The small molecule below binds the protein below.
Small molecule (SMILES): CC(=O)N[C@@H]1[C@@H](O)[C@H](O)[C@@H](CO)O[C@H]1O

Binding-site contacts:
Ligand atom N2 contacts residue ASN142 of chain 1.A at 2.9 Å (h-bond).
Ligand atom C8 contacts residue ASN142 of chain 1.A at 4.4 Å.
Ligand atom C1 contacts residue ASN142 of chain 1.A at 1.5 Å.
Ligand atom C4 contacts residue ASN142 of chain 1.A at 4.4 Å.
Ligand atom C2 contacts residue ASN142 of chain 1.A at 2.5 Å.
Ligand atom C7 contacts residue ASN142 of chain 1.A at 3.4 Å.
Ligand atom C3 contacts residue ASN142 of chain 1.A at 3.9 Å.
Ligand atom O5 contacts residue ASN142 of chain 1.A at 2.5 Å (h-bond).
Ligand atom O7 contacts residue ASN142 of chain 1.A at 3.4 Å.
Ligand atom C5 contacts residue ASN142 of chain 1.A at 3.8 Å.

Sequence of chain 1.A:
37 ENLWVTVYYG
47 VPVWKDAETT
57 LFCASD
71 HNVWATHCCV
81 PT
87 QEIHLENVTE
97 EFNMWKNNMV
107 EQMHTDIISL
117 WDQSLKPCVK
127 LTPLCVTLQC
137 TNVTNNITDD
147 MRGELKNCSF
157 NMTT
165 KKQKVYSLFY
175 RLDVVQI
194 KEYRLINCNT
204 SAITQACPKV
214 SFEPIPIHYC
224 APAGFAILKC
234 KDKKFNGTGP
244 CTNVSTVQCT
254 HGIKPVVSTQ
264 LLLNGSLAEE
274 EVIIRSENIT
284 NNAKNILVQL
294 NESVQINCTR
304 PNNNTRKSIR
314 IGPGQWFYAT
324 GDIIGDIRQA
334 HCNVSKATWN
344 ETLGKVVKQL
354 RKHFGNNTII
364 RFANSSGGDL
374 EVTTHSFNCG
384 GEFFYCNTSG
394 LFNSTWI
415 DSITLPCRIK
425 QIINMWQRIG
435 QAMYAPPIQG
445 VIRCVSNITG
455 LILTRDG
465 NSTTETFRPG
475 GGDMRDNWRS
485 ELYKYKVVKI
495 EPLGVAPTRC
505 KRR